Binding-site contacts:
Ligand atom C7 contacts residue ASN23 of chain 1.A at 3.1 Å.
Ligand atom O1E contacts residue ARG371 of chain 1.A at 2.8 Å (salt-bridge).
Ligand atom N2 contacts residue PO41 of chain 1.I at 3.0 Å (h-bond).
Ligand atom O4 contacts residue PHE328 of chain 1.A at 3.3 Å.
Ligand atom O2A contacts residue SER162 of chain 1.A at 2.6 Å (h-bond).
Ligand atom N3U contacts residue ASP123 of chain 1.A at 2.7 Å (salt-bridge).
Ligand atom O2E contacts residue ASN23 of chain 1.A at 3.2 Å (h-bond).
Ligand atom O2B contacts residue ARG120 of chain 1.A at 2.9 Å (salt-bridge).
Ligand atom O2E contacts residue PO41 of chain 1.I at 3.2 Å (h-bond).
Ligand atom C3E contacts residue PO41 of chain 1.I at 3.0 Å.
Ligand atom O7 contacts residue TRP95 of chain 1.A at 3.3 Å.
Ligand atom C5U contacts residue SER162 of chain 1.A at 3.3 Å.
Ligand atom O2E contacts residue LYS22 of chain 1.A at 2.7 Å (salt-bridge).
Ligand atom N3U contacts residue PRO121 of chain 1.A at 3.3 Å (h-bond).
Ligand atom O1E contacts residue ASP305 of chain 1.A at 3.3 Å (salt-bridge).
Ligand atom C2E contacts residue PO41 of chain 1.I at 3.1 Å.
Ligand atom O2B contacts residue GOL1 of chain 1.K at 2.9 Å (h-bond).
Ligand atom O7 contacts residue ASN23 of chain 1.A at 3.3 Å.
Ligand atom O1B contacts residue GOL1 of chain 1.K at 3.0 Å.
Ligand atom O2D contacts residue ARG120 of chain 1.A at 3.3 Å.
Ligand atom C3D contacts residue ILE327 of chain 1.A at 3.3 Å (hydrophobic).
Ligand atom O4U contacts residue VAL122 of chain 1.A at 3.1 Å.
Ligand atom C4U contacts residue PRO121 of chain 1.A at 3.1 Å (hydrophobic).
Ligand atom C3E contacts residue ASP305 of chain 1.A at 3.4 Å.
Ligand atom O4U contacts residue ASP123 of chain 1.A at 3.2 Å (salt-bridge).
Ligand atom O1E contacts residue ARG331 of chain 1.A at 3.1 Å (salt-bridge).
Ligand atom O1A contacts residue VAL163 of chain 1.A at 2.8 Å (h-bond).
Ligand atom C8 contacts residue ASN23 of chain 1.A at 3.3 Å.
Ligand atom C1E contacts residue PO41 of chain 1.I at 3.3 Å.
Ligand atom O3D contacts residue ILE327 of chain 1.A at 2.7 Å (h-bond).
Ligand atom O1 contacts residue ARG120 of chain 1.A at 3.3 Å (salt-bridge).
Ligand atom O3 contacts residue ASP305 of chain 1.A at 3.3 Å (salt-bridge).
Ligand atom C1E contacts residue ASP305 of chain 1.A at 3.4 Å.
Ligand atom O3 contacts residue ASN23 of chain 1.A at 3.2 Å (h-bond).
Ligand atom O4U contacts residue LEU124 of chain 1.A at 2.8 Å (h-bond).
Ligand atom O4 contacts residue ASP305 of chain 1.A at 2.6 Å (salt-bridge).
Ligand atom C4 contacts residue ASP305 of chain 1.A at 3.4 Å.
Ligand atom O2E contacts residue ARG371 of chain 1.A at 3.0 Å (salt-bridge).
Ligand atom O1B contacts residue GLY164 of chain 1.A at 2.9 Å (h-bond).
Ligand atom C2E contacts residue ASP305 of chain 1.A at 3.1 Å.

The small molecule below binds the protein below.
Small molecule (SMILES): C=C(O[C@H]1[C@H](O)[C@@H](CO)O[C@H](O[P](=O)(O)O[P](=O)(O)OC[C@H]2O[C@@H](n3ccc(=O)[nH]c3=O)[C@H](O)[C@@H]2O)[C@@H]1NC(C)=O)C(=O)O

Sequence of chain 1.A:
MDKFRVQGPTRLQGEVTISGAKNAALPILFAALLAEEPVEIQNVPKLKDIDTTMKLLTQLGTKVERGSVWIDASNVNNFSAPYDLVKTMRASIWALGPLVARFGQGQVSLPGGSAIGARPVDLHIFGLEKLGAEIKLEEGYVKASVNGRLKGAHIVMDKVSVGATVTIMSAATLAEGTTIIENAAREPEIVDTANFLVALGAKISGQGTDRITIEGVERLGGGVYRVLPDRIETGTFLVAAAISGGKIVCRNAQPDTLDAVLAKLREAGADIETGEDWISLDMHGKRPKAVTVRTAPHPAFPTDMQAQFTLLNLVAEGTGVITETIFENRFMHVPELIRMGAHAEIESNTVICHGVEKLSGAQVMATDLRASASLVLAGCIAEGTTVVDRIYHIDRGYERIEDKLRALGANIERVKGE